The small molecule below binds the protein below.
Small molecule (SMILES): CC(=O)N[C@@H]1[C@@H](O)[C@H](O)[C@@H](CO)O[C@@H]1O

Sequence of chain 1.D:
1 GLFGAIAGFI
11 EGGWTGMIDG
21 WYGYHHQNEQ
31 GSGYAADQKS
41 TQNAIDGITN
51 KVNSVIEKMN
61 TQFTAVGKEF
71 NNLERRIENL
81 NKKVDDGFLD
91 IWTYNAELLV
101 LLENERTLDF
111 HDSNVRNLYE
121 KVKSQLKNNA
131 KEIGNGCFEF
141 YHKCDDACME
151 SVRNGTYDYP

Binding-site contacts:
Ligand atom O3 contacts residue ASN154 of chain 1.D at 4.4 Å.
Ligand atom O1 contacts residue ASN154 of chain 1.D at 2.3 Å (h-bond).
Ligand atom N2 contacts residue ASN154 of chain 1.D at 3.0 Å (h-bond).
Ligand atom C8 contacts residue ASN154 of chain 1.D at 2.9 Å.
Ligand atom O1 contacts residue GLU150 of chain 1.D at 2.7 Å (salt-bridge).
Ligand atom C5 contacts residue ASN154 of chain 1.D at 4.3 Å.
Ligand atom C5 contacts residue GLU150 of chain 1.D at 3.7 Å.
Ligand atom C2 contacts residue ASN154 of chain 1.D at 3.4 Å.
Ligand atom O5 contacts residue GLU150 of chain 1.D at 3.6 Å.
Ligand atom C7 contacts residue ASN154 of chain 1.D at 3.1 Å.
Ligand atom O4 contacts residue THR156 of chain 1.D at 3.6 Å (h-bond).
Ligand atom C3 contacts residue THR156 of chain 1.D at 4.2 Å.
Ligand atom C1 contacts residue GLU150 of chain 1.D at 3.9 Å.
Ligand atom O7 contacts residue ASN154 of chain 1.D at 4.1 Å.
Ligand atom O5 contacts residue ASN154 of chain 1.D at 4.3 Å.
Ligand atom C1 contacts residue ASN154 of chain 1.D at 3.3 Å.
Ligand atom C6 contacts residue ALA147 of chain 1.D at 4.0 Å (hydrophobic).
Ligand atom O3 contacts residue THR156 of chain 1.D at 3.9 Å.
Ligand atom C3 contacts residue ASN154 of chain 1.D at 3.6 Å.
Ligand atom C6 contacts residue GLU150 of chain 1.D at 3.8 Å.